Binding-site contacts:
Ligand atom C5 contacts residue ASP150 of chain 1.B at 4.0 Å.
Ligand atom C1 contacts residue ASN263 of chain 1.D at 1.4 Å.
Ligand atom C4 contacts residue MET148 of chain 1.B at 4.3 Å (hydrophobic).
Ligand atom C8 contacts residue ASN263 of chain 1.D at 4.3 Å.
Ligand atom C5 contacts residue LYS267 of chain 1.D at 3.6 Å.
Ligand atom C3 contacts residue ASN263 of chain 1.D at 3.7 Å.
Ligand atom O5 contacts residue ALA149 of chain 1.B at 4.4 Å.
Ligand atom C2 contacts residue GLN153 of chain 1.B at 3.7 Å.
Ligand atom C6 contacts residue ASP150 of chain 1.B at 3.9 Å.
Ligand atom C6 contacts residue LYS267 of chain 1.D at 3.4 Å.
Ligand atom C2 contacts residue MET148 of chain 1.B at 4.0 Å (hydrophobic).
Ligand atom O5 contacts residue ASP150 of chain 1.B at 4.3 Å.
Ligand atom C3 contacts residue MET148 of chain 1.B at 3.9 Å (hydrophobic).
Ligand atom C5 contacts residue MET148 of chain 1.B at 3.7 Å (hydrophobic).
Ligand atom C6 contacts residue ALA149 of chain 1.B at 4.3 Å (hydrophobic).
Ligand atom C1 contacts residue LYS267 of chain 1.D at 3.7 Å.
Ligand atom C7 contacts residue MET148 of chain 1.B at 4.0 Å (hydrophobic).
Ligand atom N2 contacts residue ASN263 of chain 1.D at 2.7 Å (h-bond).
Ligand atom O5 contacts residue MET148 of chain 1.B at 3.8 Å.
Ligand atom C6 contacts residue GLN153 of chain 1.B at 4.4 Å.
Ligand atom O7 contacts residue ARG144 of chain 1.B at 3.9 Å.
Ligand atom O2 contacts residue GLN153 of chain 1.B at 2.6 Å (h-bond).
Ligand atom O7 contacts residue MET148 of chain 1.B at 3.0 Å (h-bond).
Ligand atom C8 contacts residue ARG144 of chain 1.B at 3.4 Å.
Ligand atom O5 contacts residue ASN263 of chain 1.D at 2.5 Å (h-bond).
Ligand atom C4 contacts residue ASN263 of chain 1.D at 4.3 Å.
Ligand atom C5 contacts residue ASN263 of chain 1.D at 3.8 Å.
Ligand atom C7 contacts residue GLU259 of chain 1.D at 4.4 Å.
Ligand atom C2 contacts residue ASN263 of chain 1.D at 2.4 Å.
Ligand atom C8 contacts residue GLU259 of chain 1.D at 3.2 Å.
Ligand atom O7 contacts residue ASN263 of chain 1.D at 3.5 Å (h-bond).
Ligand atom O4 contacts residue GLN153 of chain 1.B at 4.1 Å.
Ligand atom O4 contacts residue MET148 of chain 1.B at 4.1 Å.
Ligand atom O5 contacts residue LYS267 of chain 1.D at 2.8 Å (salt-bridge).
Ligand atom O6 contacts residue LYS267 of chain 1.D at 3.8 Å.
Ligand atom O7 contacts residue ARG151 of chain 1.B at 3.8 Å.
Ligand atom C6 contacts residue ARG151 of chain 1.B at 4.2 Å.
Ligand atom C7 contacts residue ASN263 of chain 1.D at 3.3 Å.
Ligand atom C1 contacts residue MET148 of chain 1.B at 3.4 Å (hydrophobic).
Ligand atom C7 contacts residue ARG144 of chain 1.B at 4.1 Å.

Sequence of chain 1.D:
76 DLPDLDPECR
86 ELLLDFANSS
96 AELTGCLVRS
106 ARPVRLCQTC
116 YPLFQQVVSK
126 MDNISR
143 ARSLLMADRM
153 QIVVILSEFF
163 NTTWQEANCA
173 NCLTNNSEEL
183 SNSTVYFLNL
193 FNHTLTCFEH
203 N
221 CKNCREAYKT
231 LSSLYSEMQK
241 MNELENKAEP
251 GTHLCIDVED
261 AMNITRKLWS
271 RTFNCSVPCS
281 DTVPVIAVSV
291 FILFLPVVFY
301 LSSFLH

The protein below binds the small molecule below.
Small molecule (SMILES): CC(=O)N[C@H]1[C@H](O[C@H]2[C@H](O)[C@@H](NC(C)=O)CO[C@@H]2CO)O[C@H](CO)[C@@H](O[C@@H]2O[C@H](CO)[C@@H](O)[C@H](O)[C@@H]2O)[C@@H]1O

Sequence of chain 1.B:
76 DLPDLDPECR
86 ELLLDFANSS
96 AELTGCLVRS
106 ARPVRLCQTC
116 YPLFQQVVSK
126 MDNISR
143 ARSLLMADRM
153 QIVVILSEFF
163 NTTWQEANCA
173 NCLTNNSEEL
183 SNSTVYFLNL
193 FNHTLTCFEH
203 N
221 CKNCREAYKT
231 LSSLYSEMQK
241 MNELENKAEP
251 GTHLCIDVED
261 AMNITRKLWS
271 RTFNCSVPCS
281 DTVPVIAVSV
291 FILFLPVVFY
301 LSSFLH